Binding-site contacts:
Ligand atom C15 contacts residue ILE314 of chain 1.A at 4.0 Å (hydrophobic).
Ligand atom C5 contacts residue ILE331 of chain 1.A at 3.7 Å (hydrophobic).
Ligand atom C7 contacts residue MET318 of chain 1.A at 3.7 Å (hydrophobic).
Ligand atom C3 contacts residue ASN327 of chain 1.A at 4.4 Å.
Ligand atom C12 contacts residue THR315 of chain 1.A at 4.5 Å.
Ligand atom C17 contacts residue THR315 of chain 1.A at 3.6 Å.
Ligand atom C21 contacts residue PHE338 of chain 1.A at 4.0 Å (hydrophobic).
Ligand atom C12 contacts residue PHE338 of chain 1.A at 4.5 Å (hydrophobic).
Ligand atom C3 contacts residue VAL330 of chain 1.A at 4.5 Å (hydrophobic).
Ligand atom C1 contacts residue OLC1 of chain 1.I at 4.5 Å.
Ligand atom C10 contacts residue LEU334 of chain 1.A at 4.5 Å (hydrophobic).
Ligand atom C3 contacts residue OLC1 of chain 1.I at 4.4 Å.
Ligand atom C7 contacts residue ILE331 of chain 1.A at 4.0 Å (hydrophobic).
Ligand atom C9 contacts residue LEU334 of chain 1.A at 3.9 Å (hydrophobic).
Ligand atom C1 contacts residue VAL330 of chain 1.A at 4.1 Å (hydrophobic).
Ligand atom C15 contacts residue THR315 of chain 1.A at 3.9 Å.
Ligand atom C4 contacts residue CYS326 of chain 1.A at 3.8 Å (hydrophobic).
Ligand atom C14 contacts residue THR315 of chain 1.A at 3.8 Å.
Ligand atom C10 contacts residue ILE331 of chain 1.A at 4.5 Å (hydrophobic).
Ligand atom C3 contacts residue ILE331 of chain 1.A at 3.9 Å (hydrophobic).
Ligand atom C21 contacts residue PRO311 of chain 1.A at 4.3 Å (hydrophobic).
Ligand atom O1 contacts residue OLC1 of chain 1.I at 3.0 Å (h-bond).
Ligand atom O1 contacts residue CYS326 of chain 1.A at 3.5 Å.
Ligand atom C6 contacts residue ILE331 of chain 1.A at 3.5 Å (hydrophobic).
Ligand atom C2 contacts residue VAL330 of chain 1.A at 3.8 Å (hydrophobic).
Ligand atom C11 contacts residue LEU334 of chain 1.A at 3.7 Å (hydrophobic).
Ligand atom C12 contacts residue LEU334 of chain 1.A at 4.0 Å (hydrophobic).
Ligand atom C16 contacts residue THR315 of chain 1.A at 3.5 Å.
Ligand atom C4 contacts residue ILE331 of chain 1.A at 4.1 Å (hydrophobic).
Ligand atom C16 contacts residue ILE314 of chain 1.A at 3.7 Å (hydrophobic).
Ligand atom C23 contacts residue PRO311 of chain 1.A at 4.4 Å (hydrophobic).
Ligand atom C2 contacts residue OLC1 of chain 1.I at 3.5 Å.
Ligand atom C22 contacts residue PRO311 of chain 1.A at 4.1 Å (hydrophobic).
Ligand atom O1 contacts residue ASN327 of chain 1.A at 3.4 Å (h-bond).
Ligand atom C13 contacts residue THR315 of chain 1.A at 4.2 Å.
Ligand atom C1 contacts residue LEU334 of chain 1.A at 3.7 Å (hydrophobic).
Ligand atom C6 contacts residue MET318 of chain 1.A at 4.2 Å (hydrophobic).
Ligand atom C1 contacts residue ILE331 of chain 1.A at 4.3 Å (hydrophobic).
Ligand atom C3 contacts residue CYS326 of chain 1.A at 4.0 Å (hydrophobic).
Ligand atom C15 contacts residue MET318 of chain 1.A at 4.2 Å (hydrophobic).

Sequence of chain 1.A:
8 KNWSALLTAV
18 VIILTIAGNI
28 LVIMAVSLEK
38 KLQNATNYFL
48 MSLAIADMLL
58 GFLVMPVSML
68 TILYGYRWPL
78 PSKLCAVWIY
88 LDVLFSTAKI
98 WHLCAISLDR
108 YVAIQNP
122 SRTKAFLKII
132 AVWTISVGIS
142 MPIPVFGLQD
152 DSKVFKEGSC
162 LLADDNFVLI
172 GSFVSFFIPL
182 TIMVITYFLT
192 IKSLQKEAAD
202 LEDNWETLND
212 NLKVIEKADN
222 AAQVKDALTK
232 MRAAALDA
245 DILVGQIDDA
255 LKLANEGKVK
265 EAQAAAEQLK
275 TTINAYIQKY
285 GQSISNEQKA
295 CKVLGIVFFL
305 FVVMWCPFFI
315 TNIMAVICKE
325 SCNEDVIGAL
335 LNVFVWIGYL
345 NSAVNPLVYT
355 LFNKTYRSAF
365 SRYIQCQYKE

A small-molecule ligand and the protein it binds are described below.
Small molecule (SMILES): CC(C)CCC[C@@H](C)[C@H]1CC[C@H]2[C@@H]3CC=C4C[C@@H](O)CC[C@]4(C)[C@H]3CC[C@]12C